Binding-site contacts:
Ligand atom O3' contacts residue MET153 of chain 1.D at 3.6 Å (h-bond).
Ligand atom N4' contacts residue ASN169 of chain 1.D at 3.1 Å (h-bond).
Ligand atom O5' contacts residue ASN161 of chain 1.D at 2.9 Å (h-bond).
Ligand atom O2' contacts residue ASN43 of chain 1.D at 3.2 Å (h-bond).
Ligand atom O2' contacts residue ASP19 of chain 1.D at 3.2 Å (salt-bridge).
Ligand atom N3 contacts residue ILE84 of chain 1.D at 3.5 Å.
Ligand atom O3' contacts residue ASN169 of chain 1.D at 3.1 Å (h-bond).
Ligand atom C3' contacts residue ASP243 of chain 1.D at 3.1 Å.
Ligand atom O3' contacts residue ASP243 of chain 1.D at 2.4 Å (salt-bridge).
Ligand atom C3 contacts residue HIS85 of chain 1.D at 3.7 Å.
Ligand atom C3' contacts residue ASP18 of chain 1.D at 3.4 Å.
Ligand atom N4 contacts residue ASN83 of chain 1.D at 3.5 Å (h-bond).
Ligand atom C2' contacts residue CA1 of chain 1.K at 3.5 Å.
Ligand atom O3' contacts residue CA1 of chain 1.K at 2.6 Å.
Ligand atom C3' contacts residue CA1 of chain 1.K at 3.7 Å.
Ligand atom O3' contacts residue ASP18 of chain 1.D at 3.8 Å.
Ligand atom C1 contacts residue ASN43 of chain 1.D at 3.6 Å.
Ligand atom N4 contacts residue ILE84 of chain 1.D at 3.1 Å.
Ligand atom C5' contacts residue GLU167 of chain 1.D at 3.2 Å.
Ligand atom O2' contacts residue ASP243 of chain 1.D at 3.2 Å (salt-bridge).
Ligand atom C4' contacts residue GLU167 of chain 1.D at 3.3 Å.
Ligand atom C6 contacts residue PHE168 of chain 1.D at 3.5 Å (hydrophobic).
Ligand atom O3' contacts residue VAL127 of chain 1.D at 2.9 Å (h-bond).
Ligand atom C2' contacts residue ASP18 of chain 1.D at 3.3 Å.
Ligand atom C6 contacts residue ASN43 of chain 1.D at 3.5 Å.
Ligand atom N4' contacts residue GLU167 of chain 1.D at 3.7 Å.
Ligand atom C5' contacts residue MET153 of chain 1.D at 3.7 Å (hydrophobic).
Ligand atom O5' contacts residue PHE168 of chain 1.D at 3.8 Å.
Ligand atom C3' contacts residue MET153 of chain 1.D at 3.6 Å (hydrophobic).
Ligand atom C5' contacts residue ASN161 of chain 1.D at 3.9 Å.
Ligand atom C2 contacts residue HIS85 of chain 1.D at 3.3 Å.
Ligand atom O5' contacts residue GLU167 of chain 1.D at 2.6 Å (salt-bridge).
Ligand atom C1' contacts residue HIS85 of chain 1.D at 3.8 Å.
Ligand atom C5 contacts residue PHE168 of chain 1.D at 3.8 Å (hydrophobic).
Ligand atom O2' contacts residue ASP18 of chain 1.D at 2.6 Å (salt-bridge).
Ligand atom O2' contacts residue CA1 of chain 1.K at 2.5 Å.
Ligand atom C4' contacts residue MET153 of chain 1.D at 3.4 Å (hydrophobic).
Ligand atom C1' contacts residue ASN43 of chain 1.D at 3.4 Å.
Ligand atom C1 contacts residue HIS85 of chain 1.D at 3.4 Å.
Ligand atom C4' contacts residue ASN169 of chain 1.D at 3.5 Å.

Sequence of chain 1.D:
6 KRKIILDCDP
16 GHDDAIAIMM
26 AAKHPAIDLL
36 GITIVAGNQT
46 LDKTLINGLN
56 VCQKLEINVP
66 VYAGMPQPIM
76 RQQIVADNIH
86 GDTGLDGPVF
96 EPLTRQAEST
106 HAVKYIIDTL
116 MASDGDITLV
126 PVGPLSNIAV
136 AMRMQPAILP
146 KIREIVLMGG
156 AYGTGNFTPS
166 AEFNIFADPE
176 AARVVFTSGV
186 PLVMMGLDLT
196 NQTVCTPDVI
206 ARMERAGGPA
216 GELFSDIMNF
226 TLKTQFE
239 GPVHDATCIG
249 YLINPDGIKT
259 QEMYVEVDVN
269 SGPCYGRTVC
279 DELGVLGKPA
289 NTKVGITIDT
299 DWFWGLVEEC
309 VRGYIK

This protein binds this small molecule.
Small molecule (SMILES): Nc1ccc([C@@H]2N[C@H](CO)[C@@H](O)[C@H]2O)cc1N